Sequence of chain 8.A:
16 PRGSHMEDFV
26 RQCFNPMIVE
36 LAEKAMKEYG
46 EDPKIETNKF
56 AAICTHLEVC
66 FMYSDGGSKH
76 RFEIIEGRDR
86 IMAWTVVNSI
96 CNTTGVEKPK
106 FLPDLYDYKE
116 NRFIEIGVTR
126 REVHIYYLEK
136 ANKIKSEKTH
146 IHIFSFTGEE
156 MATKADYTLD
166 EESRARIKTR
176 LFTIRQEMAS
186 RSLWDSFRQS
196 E

This protein binds this small molecule.
Small molecule (SMILES): COc1cc(CCNC(=O)c2[nH]c(-c3c(F)cccc3F)nc(=O)c2O)ccn1

Binding-site contacts:
Ligand atom O13 contacts residue HIS61 of chain 8.A at 3.5 Å.
Ligand atom C09 contacts residue GLU81 of chain 8.A at 3.7 Å.
Ligand atom O15 contacts residue ASP109 of chain 8.A at 3.9 Å.
Ligand atom O15 contacts residue ILE121 of chain 8.A at 2.7 Å (h-bond).
Ligand atom O10 contacts residue GLU81 of chain 8.A at 3.3 Å (salt-bridge).
Ligand atom C14 contacts residue GLU120 of chain 8.A at 3.6 Å.
Ligand atom O15 contacts residue GLU120 of chain 8.A at 2.9 Å (salt-bridge).
Ligand atom C23 contacts residue LYS54 of chain 8.A at 4.0 Å.
Ligand atom O13 contacts residue MN1 of chain 8.C at 2.2 Å.
Ligand atom C12 contacts residue GLU120 of chain 8.A at 3.6 Å.
Ligand atom C12 contacts residue MN1 of chain 8.C at 2.7 Å.
Ligand atom N16 contacts residue HIS61 of chain 8.A at 4.0 Å.
Ligand atom N16 contacts residue TYR131 of chain 8.A at 4.0 Å.
Ligand atom C01 contacts residue GLU46 of chain 8.A at 3.2 Å.
Ligand atom O13 contacts residue MN1 of chain 8.D at 2.0 Å.
Ligand atom C14 contacts residue HIS61 of chain 8.A at 3.1 Å.
Ligand atom O10 contacts residue ASP109 of chain 8.A at 3.9 Å.
Ligand atom F26 contacts residue ILE58 of chain 8.A at 3.7 Å.
Ligand atom N08 contacts residue MN1 of chain 8.D at 3.8 Å.
Ligand atom C12 contacts residue HIS61 of chain 8.A at 3.5 Å.
Ligand atom C12 contacts residue ASP109 of chain 8.A at 3.8 Å.
Ligand atom N29 contacts residue GLU46 of chain 8.A at 4.0 Å.
Ligand atom C14 contacts residue ILE121 of chain 8.A at 3.9 Å (hydrophobic).
Ligand atom O10 contacts residue LEU107 of chain 8.A at 3.8 Å.
Ligand atom C27 contacts residue ALA40 of chain 8.A at 4.0 Å (hydrophobic).
Ligand atom C11 contacts residue MN1 of chain 8.D at 3.1 Å.
Ligand atom N29 contacts residue TYR44 of chain 8.A at 4.1 Å.
Ligand atom C12 contacts residue MN1 of chain 8.D at 2.8 Å.
Ligand atom C28 contacts residue ALA40 of chain 8.A at 4.0 Å (hydrophobic).
Ligand atom C14 contacts residue MN1 of chain 8.C at 2.5 Å.
Ligand atom C03 contacts residue TYR44 of chain 8.A at 4.0 Å (hydrophobic).
Ligand atom C01 contacts residue LYS54 of chain 8.A at 4.0 Å.
Ligand atom O15 contacts residue MN1 of chain 8.C at 1.8 Å.
Ligand atom N16 contacts residue MN1 of chain 8.C at 3.9 Å.
Ligand atom O15 contacts residue HIS61 of chain 8.A at 2.6 Å (h-bond).
Ligand atom O10 contacts residue MN1 of chain 8.D at 1.8 Å.
Ligand atom O13 contacts residue ASP109 of chain 8.A at 2.8 Å (salt-bridge).
Ligand atom O13 contacts residue GLU120 of chain 8.A at 3.0 Å (salt-bridge).
Ligand atom C09 contacts residue MN1 of chain 8.D at 2.6 Å.
Ligand atom C24 contacts residue LYS54 of chain 8.A at 4.0 Å.